Sequence of chain 1.B:
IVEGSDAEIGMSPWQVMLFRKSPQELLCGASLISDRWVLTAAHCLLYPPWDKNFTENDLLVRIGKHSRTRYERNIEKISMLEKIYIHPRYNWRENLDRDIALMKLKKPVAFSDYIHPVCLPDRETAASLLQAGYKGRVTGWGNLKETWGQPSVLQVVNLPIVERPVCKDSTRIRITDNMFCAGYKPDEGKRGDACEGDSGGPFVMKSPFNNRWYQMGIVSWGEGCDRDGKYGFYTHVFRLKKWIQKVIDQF

The protein below binds the small molecule below.
Small molecule (SMILES): [H]/N=C(\N)c1ccc(CNC(=O)[C@@H]2CCN2C(=O)[C@H](NCC(=O)NCCC)C2CCCCC2)cc1

Binding-site contacts:
Ligand atom O6 contacts residue GLU229 of chain 1.B at 3.4 Å.
Ligand atom C27 contacts residue SER205 of chain 1.B at 3.0 Å.
Ligand atom C34 contacts residue ASP199 of chain 1.B at 3.6 Å.
Ligand atom C21 contacts residue HIS43 of chain 1.B at 3.5 Å.
Ligand atom N36 contacts residue ASP199 of chain 1.B at 2.8 Å (salt-bridge).
Ligand atom C20 contacts residue TYR47 of chain 1.B at 3.3 Å (hydrophobic).
Ligand atom C33 contacts residue CYS201 of chain 1.B at 3.7 Å (hydrophobic).
Ligand atom C27 contacts residue GLU202 of chain 1.B at 3.5 Å.
Ligand atom C2 contacts residue CYS231 of chain 1.B at 3.6 Å (hydrophobic).
Ligand atom O6 contacts residue GLY228 of chain 1.B at 3.0 Å (h-bond).
Ligand atom O25 contacts residue GLU202 of chain 1.B at 3.4 Å (salt-bridge).
Ligand atom C9 contacts residue GLY228 of chain 1.B at 3.6 Å.
Ligand atom N35 contacts residue ALA200 of chain 1.B at 3.1 Å (h-bond).
Ligand atom C1 contacts residue CYS231 of chain 1.B at 3.7 Å (hydrophobic).
Ligand atom C17 contacts residue TRP227 of chain 1.B at 3.7 Å (hydrophobic).
Ligand atom N35 contacts residue ASP199 of chain 1.B at 2.8 Å (salt-bridge).
Ligand atom C1 contacts residue GLU202 of chain 1.B at 3.6 Å.
Ligand atom N36 contacts residue GLY238 of chain 1.B at 3.4 Å.
Ligand atom C30 contacts residue GLY228 of chain 1.B at 3.4 Å.
Ligand atom O18 contacts residue GLY228 of chain 1.B at 3.2 Å (h-bond).
Ligand atom O18 contacts residue TRP227 of chain 1.B at 3.2 Å.
Ligand atom O25 contacts residue TRP50 of chain 1.B at 3.2 Å.
Ligand atom C13 contacts residue ILE179 of chain 1.B at 3.6 Å (hydrophobic).
Ligand atom C2 contacts residue GLY230 of chain 1.B at 3.7 Å.
Ligand atom N36 contacts residue ALA200 of chain 1.B at 3.3 Å (h-bond).
Ligand atom C34 contacts residue ALA200 of chain 1.B at 3.1 Å (hydrophobic).
Ligand atom C33 contacts residue SER205 of chain 1.B at 3.6 Å.
Ligand atom C30 contacts residue GLY230 of chain 1.B at 3.6 Å.
Ligand atom C24 contacts residue HIS43 of chain 1.B at 3.6 Å.
Ligand atom N26 contacts residue SER226 of chain 1.B at 3.3 Å (h-bond).
Ligand atom C21 contacts residue TRP50 of chain 1.B at 3.7 Å (hydrophobic).
Ligand atom C22 contacts residue LEU96 of chain 1.B at 3.6 Å (hydrophobic).
Ligand atom C11 contacts residue GLY228 of chain 1.B at 3.6 Å.
Ligand atom C22 contacts residue HIS43 of chain 1.B at 3.6 Å.
Ligand atom N26 contacts residue HIS43 of chain 1.B at 3.3 Å (h-bond).
Ligand atom N35 contacts residue GLY230 of chain 1.B at 2.8 Å (h-bond).
Ligand atom O6 contacts residue GLY230 of chain 1.B at 2.9 Å (h-bond).
Ligand atom N26 contacts residue SER205 of chain 1.B at 3.2 Å (h-bond).
Ligand atom N8 contacts residue GLY228 of chain 1.B at 2.9 Å (h-bond).
Ligand atom C5 contacts residue GLY228 of chain 1.B at 3.7 Å.